Binding-site contacts:
Ligand atom C2 contacts residue TYR30 of chain 1.A at 4.5 Å (hydrophobic).
Ligand atom O6 contacts residue ARG52 of chain 1.A at 3.5 Å.
Ligand atom C4 contacts residue VAL54 of chain 1.A at 3.6 Å (hydrophobic).
Ligand atom C3 contacts residue TYR30 of chain 1.A at 3.9 Å (hydrophobic).
Ligand atom O1 contacts residue TYR30 of chain 1.A at 4.4 Å.
Ligand atom C7 contacts residue TYR30 of chain 1.A at 3.8 Å (hydrophobic).
Ligand atom C4 contacts residue ASP53 of chain 1.A at 4.0 Å.
Ligand atom C3 contacts residue VAL54 of chain 1.A at 3.5 Å (hydrophobic).
Ligand atom C5 contacts residue TYR30 of chain 1.A at 4.4 Å (hydrophobic).
Ligand atom C4 contacts residue ARG52 of chain 1.A at 4.2 Å.
Ligand atom C5 contacts residue ARG52 of chain 1.A at 4.0 Å.
Ligand atom C4 contacts residue TYR30 of chain 1.A at 4.0 Å (hydrophobic).

Sequence of chain 1.A:
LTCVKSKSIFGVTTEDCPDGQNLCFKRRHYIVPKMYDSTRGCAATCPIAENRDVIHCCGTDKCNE

The small molecule below binds the protein below.
Small molecule (SMILES): C[C@H]1CCC(=O)O1